Binding-site contacts:
Ligand atom C2 contacts residue ASN56 of chain 1.A at 4.1 Å.
Ligand atom C4 contacts residue LYS57 of chain 1.A at 4.2 Å.
Ligand atom O1 contacts residue TYR197 of chain 1.A at 3.8 Å.
Ligand atom C2 contacts residue TYR197 of chain 1.A at 3.9 Å (hydrophobic).
Ligand atom N1 contacts residue TYR197 of chain 1.A at 4.4 Å.
Ligand atom C1 contacts residue LYS198 of chain 1.A at 4.1 Å.
Ligand atom C2 contacts residue LYS57 of chain 1.A at 2.9 Å.
Ligand atom O2 contacts residue TYR197 of chain 1.A at 3.4 Å.
Ligand atom C4 contacts residue TYR197 of chain 1.A at 4.1 Å (hydrophobic).
Ligand atom C5 contacts residue ASN56 of chain 1.A at 3.7 Å.
Ligand atom N1 contacts residue LYS57 of chain 1.A at 3.7 Å.
Ligand atom C4 contacts residue ASP54 of chain 1.A at 4.1 Å.
Ligand atom O3 contacts residue ASN56 of chain 1.A at 4.3 Å.
Ligand atom C5 contacts residue LYS57 of chain 1.A at 4.0 Å.
Ligand atom C1 contacts residue TYR197 of chain 1.A at 4.2 Å (hydrophobic).
Ligand atom O1 contacts residue THR196 of chain 1.A at 4.5 Å.
Ligand atom C3 contacts residue ASP54 of chain 1.A at 3.7 Å.
Ligand atom C3 contacts residue LYS57 of chain 1.A at 2.9 Å.
Ligand atom O1 contacts residue LYS57 of chain 1.A at 3.9 Å.
Ligand atom O1 contacts residue LYS198 of chain 1.A at 3.0 Å (salt-bridge).
Ligand atom C1 contacts residue LYS57 of chain 1.A at 3.9 Å.
Ligand atom C2 contacts residue LYS198 of chain 1.A at 3.8 Å.
Ligand atom C3 contacts residue TYR197 of chain 1.A at 3.7 Å (hydrophobic).
Ligand atom O1 contacts residue ASN56 of chain 1.A at 4.3 Å.

Sequence of chain 1.A:
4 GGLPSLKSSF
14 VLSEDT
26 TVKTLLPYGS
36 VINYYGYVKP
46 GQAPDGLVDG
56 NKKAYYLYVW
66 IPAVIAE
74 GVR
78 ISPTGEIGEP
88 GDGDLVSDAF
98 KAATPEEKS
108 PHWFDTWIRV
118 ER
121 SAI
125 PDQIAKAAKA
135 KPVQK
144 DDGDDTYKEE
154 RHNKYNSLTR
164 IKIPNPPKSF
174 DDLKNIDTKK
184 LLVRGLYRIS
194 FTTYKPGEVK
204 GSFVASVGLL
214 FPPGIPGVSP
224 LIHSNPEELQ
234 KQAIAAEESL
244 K

The small molecule below binds the protein below.
Small molecule (SMILES): OCCN(CCO)CCO